A small-molecule ligand and the protein it binds are described below.
Small molecule (SMILES): CC(=O)N[C@@H]1[C@@H](O)[C@H](O)[C@@H](CO)O[C@H]1O

Sequence of chain 1.A:
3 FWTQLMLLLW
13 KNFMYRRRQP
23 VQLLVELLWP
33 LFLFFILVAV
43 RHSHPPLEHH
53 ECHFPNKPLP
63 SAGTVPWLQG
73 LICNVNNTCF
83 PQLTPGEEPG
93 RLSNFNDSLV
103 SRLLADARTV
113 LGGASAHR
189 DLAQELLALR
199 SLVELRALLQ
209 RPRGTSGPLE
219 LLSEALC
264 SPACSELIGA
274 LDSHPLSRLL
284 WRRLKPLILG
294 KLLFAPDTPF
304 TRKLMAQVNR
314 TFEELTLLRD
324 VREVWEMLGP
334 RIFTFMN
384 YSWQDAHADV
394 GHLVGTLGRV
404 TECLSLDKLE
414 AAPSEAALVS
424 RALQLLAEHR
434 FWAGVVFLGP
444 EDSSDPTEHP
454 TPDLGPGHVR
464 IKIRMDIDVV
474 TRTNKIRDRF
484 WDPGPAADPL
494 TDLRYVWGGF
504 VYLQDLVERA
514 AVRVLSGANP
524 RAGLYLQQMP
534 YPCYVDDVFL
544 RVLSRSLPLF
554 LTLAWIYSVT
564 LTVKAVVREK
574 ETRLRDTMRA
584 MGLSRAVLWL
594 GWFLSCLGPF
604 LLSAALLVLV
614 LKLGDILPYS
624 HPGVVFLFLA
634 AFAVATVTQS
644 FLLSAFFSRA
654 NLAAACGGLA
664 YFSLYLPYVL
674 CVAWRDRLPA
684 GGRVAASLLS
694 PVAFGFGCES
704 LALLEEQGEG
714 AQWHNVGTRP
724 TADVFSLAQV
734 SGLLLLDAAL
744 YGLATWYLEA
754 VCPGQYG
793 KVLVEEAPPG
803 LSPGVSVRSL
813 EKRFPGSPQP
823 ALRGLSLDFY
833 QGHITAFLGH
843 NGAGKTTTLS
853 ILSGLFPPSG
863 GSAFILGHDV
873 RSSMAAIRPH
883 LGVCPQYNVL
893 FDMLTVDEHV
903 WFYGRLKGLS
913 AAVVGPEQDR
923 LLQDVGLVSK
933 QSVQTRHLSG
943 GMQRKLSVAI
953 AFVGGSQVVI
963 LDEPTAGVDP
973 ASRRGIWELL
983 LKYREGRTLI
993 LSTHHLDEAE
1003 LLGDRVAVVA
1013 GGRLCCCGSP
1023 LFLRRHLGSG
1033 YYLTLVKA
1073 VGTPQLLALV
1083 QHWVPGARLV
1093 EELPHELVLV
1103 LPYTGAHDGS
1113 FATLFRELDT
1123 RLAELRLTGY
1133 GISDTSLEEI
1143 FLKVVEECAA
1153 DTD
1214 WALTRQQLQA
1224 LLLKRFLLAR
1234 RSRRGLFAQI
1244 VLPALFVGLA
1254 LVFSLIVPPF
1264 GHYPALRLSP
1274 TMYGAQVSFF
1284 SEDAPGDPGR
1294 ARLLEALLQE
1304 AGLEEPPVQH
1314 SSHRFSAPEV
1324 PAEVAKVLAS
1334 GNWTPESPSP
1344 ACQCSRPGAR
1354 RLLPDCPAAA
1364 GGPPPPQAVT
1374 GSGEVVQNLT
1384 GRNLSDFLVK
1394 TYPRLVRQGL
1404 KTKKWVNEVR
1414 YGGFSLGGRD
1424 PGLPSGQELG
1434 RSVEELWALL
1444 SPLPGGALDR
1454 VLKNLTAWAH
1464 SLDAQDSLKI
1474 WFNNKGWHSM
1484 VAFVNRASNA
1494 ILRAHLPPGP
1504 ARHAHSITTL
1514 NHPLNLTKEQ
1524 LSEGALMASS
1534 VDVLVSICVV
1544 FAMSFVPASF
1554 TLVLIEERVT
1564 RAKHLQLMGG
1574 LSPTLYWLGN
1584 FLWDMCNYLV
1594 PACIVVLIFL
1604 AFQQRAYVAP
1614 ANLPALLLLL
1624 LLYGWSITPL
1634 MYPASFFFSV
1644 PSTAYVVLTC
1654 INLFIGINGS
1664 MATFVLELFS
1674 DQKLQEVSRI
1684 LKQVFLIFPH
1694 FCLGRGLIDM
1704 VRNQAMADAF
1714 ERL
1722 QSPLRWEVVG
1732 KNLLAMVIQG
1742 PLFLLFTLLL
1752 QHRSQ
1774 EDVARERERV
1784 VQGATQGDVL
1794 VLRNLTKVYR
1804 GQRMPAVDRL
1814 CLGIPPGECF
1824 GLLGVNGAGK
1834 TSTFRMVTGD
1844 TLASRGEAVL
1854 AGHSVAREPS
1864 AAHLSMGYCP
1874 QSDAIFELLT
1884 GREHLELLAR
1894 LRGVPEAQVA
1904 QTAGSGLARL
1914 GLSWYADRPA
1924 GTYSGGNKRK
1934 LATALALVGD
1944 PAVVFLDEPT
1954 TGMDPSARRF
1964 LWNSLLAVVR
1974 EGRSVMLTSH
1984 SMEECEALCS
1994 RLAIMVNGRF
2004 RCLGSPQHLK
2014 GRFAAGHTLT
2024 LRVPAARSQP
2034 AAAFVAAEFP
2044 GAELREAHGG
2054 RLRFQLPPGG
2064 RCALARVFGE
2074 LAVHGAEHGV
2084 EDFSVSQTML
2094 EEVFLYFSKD

Binding-site contacts:
Ligand atom C1 contacts residue GLU317 of chain 1.A at 3.8 Å.
Ligand atom O4 contacts residue ARG1453 of chain 1.A at 3.6 Å (salt-bridge).
Ligand atom C4 contacts residue ASN1457 of chain 1.A at 4.2 Å.
Ligand atom C6 contacts residue ASN1457 of chain 1.A at 4.5 Å.
Ligand atom C8 contacts residue ALA1460 of chain 1.A at 3.7 Å (hydrophobic).
Ligand atom O6 contacts residue GLU317 of chain 1.A at 4.1 Å.
Ligand atom C6 contacts residue ARG1453 of chain 1.A at 3.4 Å.
Ligand atom O7 contacts residue LYS1456 of chain 1.A at 2.9 Å (salt-bridge).
Ligand atom C4 contacts residue ARG1453 of chain 1.A at 3.7 Å.
Ligand atom N2 contacts residue ASN1457 of chain 1.A at 2.9 Å (h-bond).
Ligand atom C5 contacts residue ASN1457 of chain 1.A at 3.7 Å.
Ligand atom O7 contacts residue ALA1460 of chain 1.A at 3.2 Å.
Ligand atom O7 contacts residue ASN1457 of chain 1.A at 3.1 Å (h-bond).
Ligand atom C5 contacts residue ARG1453 of chain 1.A at 4.3 Å.
Ligand atom O5 contacts residue GLU317 of chain 1.A at 3.9 Å.
Ligand atom C1 contacts residue ASN1457 of chain 1.A at 1.4 Å.
Ligand atom C2 contacts residue ASN1457 of chain 1.A at 2.5 Å.
Ligand atom C7 contacts residue LYS1456 of chain 1.A at 3.9 Å.
Ligand atom N2 contacts residue ALA1460 of chain 1.A at 4.4 Å.
Ligand atom O5 contacts residue ASN1457 of chain 1.A at 2.4 Å (h-bond).
Ligand atom C3 contacts residue ASN1457 of chain 1.A at 3.8 Å.
Ligand atom O3 contacts residue LYS1456 of chain 1.A at 3.8 Å.
Ligand atom C5 contacts residue GLU317 of chain 1.A at 4.1 Å.
Ligand atom C3 contacts residue LYS1456 of chain 1.A at 4.4 Å.
Ligand atom O6 contacts residue ARG1453 of chain 1.A at 4.3 Å.
Ligand atom C4 contacts residue LYS1456 of chain 1.A at 4.2 Å.
Ligand atom C2 contacts residue LYS1456 of chain 1.A at 4.0 Å.
Ligand atom C8 contacts residue LYS1456 of chain 1.A at 4.4 Å.
Ligand atom C7 contacts residue ALA1460 of chain 1.A at 3.5 Å (hydrophobic).
Ligand atom C7 contacts residue ASN1457 of chain 1.A at 3.4 Å.